The small molecule below binds the protein below.
Small molecule (SMILES): Cc1cc(C(=O)N[C@@H](C)C(=O)N[C@H](C(=O)N[C@@H](CC(C)C)C(=O)N[C@H](/C=C/C(=O)OCc2ccccc2)C[C@@H]2CCNC2=O)C(C)C)no1

Sequence of chain 1.D:
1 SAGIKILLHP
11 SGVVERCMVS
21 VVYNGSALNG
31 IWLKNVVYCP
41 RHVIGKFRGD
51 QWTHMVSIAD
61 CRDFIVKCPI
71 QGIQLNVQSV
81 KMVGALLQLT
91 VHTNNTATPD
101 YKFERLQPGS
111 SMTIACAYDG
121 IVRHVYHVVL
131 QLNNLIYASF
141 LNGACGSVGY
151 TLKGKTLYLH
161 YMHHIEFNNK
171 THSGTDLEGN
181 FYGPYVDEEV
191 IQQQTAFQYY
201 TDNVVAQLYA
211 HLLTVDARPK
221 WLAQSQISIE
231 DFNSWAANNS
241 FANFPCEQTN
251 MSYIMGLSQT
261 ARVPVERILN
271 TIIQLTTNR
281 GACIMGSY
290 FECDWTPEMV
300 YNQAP

Binding-site contacts:
Ligand atom CD2 contacts residue ASP187 of chain 1.D at 3.4 Å.
Ligand atom C29 contacts residue PHE140 of chain 1.D at 3.5 Å (hydrophobic).
Ligand atom C contacts residue GLU166 of chain 1.D at 3.5 Å.
Ligand atom O contacts residue CYS145 of chain 1.D at 3.1 Å.
Ligand atom N contacts residue CYS145 of chain 1.D at 3.1 Å (h-bond).
Ligand atom O contacts residue ALA27 of chain 1.D at 3.1 Å (h-bond).
Ligand atom O8 contacts residue PHE140 of chain 1.D at 3.2 Å.
Ligand atom CD1 contacts residue HIS164 of chain 1.D at 3.4 Å.
Ligand atom O contacts residue ASN168 of chain 1.D at 3.1 Å (h-bond).
Ligand atom O1 contacts residue ILE191 of chain 1.D at 3.4 Å.
Ligand atom C2 contacts residue SER26 of chain 1.D at 3.2 Å.
Ligand atom O8 contacts residue HIS172 of chain 1.D at 3.3 Å.
Ligand atom CA contacts residue GLU166 of chain 1.D at 3.3 Å.
Ligand atom C25 contacts residue CYS145 of chain 1.D at 3.0 Å (hydrophobic).
Ligand atom C29 contacts residue HIS163 of chain 1.D at 3.4 Å.
Ligand atom C20 contacts residue CYS145 of chain 1.D at 1.8 Å (hydrophobic).
Ligand atom CA contacts residue GLU189 of chain 1.D at 3.5 Å.
Ligand atom O contacts residue GLU166 of chain 1.D at 3.0 Å (salt-bridge).
Ligand atom O8 contacts residue HIS163 of chain 1.D at 2.5 Å (h-bond).
Ligand atom C6 contacts residue SER26 of chain 1.D at 3.4 Å.
Ligand atom N6 contacts residue GLU166 of chain 1.D at 3.0 Å (salt-bridge).
Ligand atom N contacts residue GLU166 of chain 1.D at 2.5 Å (salt-bridge).
Ligand atom C1 contacts residue SER26 of chain 1.D at 3.3 Å.
Ligand atom CB contacts residue GLU189 of chain 1.D at 3.4 Å.
Ligand atom CB contacts residue GLU188 of chain 1.D at 3.5 Å.
Ligand atom CA contacts residue CYS145 of chain 1.D at 2.7 Å (hydrophobic).
Ligand atom N contacts residue GLU189 of chain 1.D at 2.5 Å (salt-bridge).
Ligand atom C contacts residue GLU189 of chain 1.D at 3.5 Å.
Ligand atom C4 contacts residue SER26 of chain 1.D at 3.3 Å.
Ligand atom N contacts residue HIS164 of chain 1.D at 2.9 Å (h-bond).
Ligand atom CB contacts residue GLU166 of chain 1.D at 3.3 Å.
Ligand atom O8 contacts residue GLU166 of chain 1.D at 3.1 Å.
Ligand atom C5 contacts residue SER26 of chain 1.D at 3.3 Å.
Ligand atom C21 contacts residue CYS145 of chain 1.D at 2.9 Å (hydrophobic).
Ligand atom O contacts residue LEU28 of chain 1.D at 3.2 Å.
Ligand atom N6 contacts residue PHE140 of chain 1.D at 3.2 Å (h-bond).
Ligand atom C21 contacts residue ASN142 of chain 1.D at 3.3 Å.
Ligand atom CG contacts residue HIS42 of chain 1.D at 3.5 Å.
Ligand atom C3 contacts residue SER26 of chain 1.D at 3.2 Å.
Ligand atom C contacts residue ALA27 of chain 1.D at 3.3 Å (hydrophobic).